Sequence of chain 1.B:
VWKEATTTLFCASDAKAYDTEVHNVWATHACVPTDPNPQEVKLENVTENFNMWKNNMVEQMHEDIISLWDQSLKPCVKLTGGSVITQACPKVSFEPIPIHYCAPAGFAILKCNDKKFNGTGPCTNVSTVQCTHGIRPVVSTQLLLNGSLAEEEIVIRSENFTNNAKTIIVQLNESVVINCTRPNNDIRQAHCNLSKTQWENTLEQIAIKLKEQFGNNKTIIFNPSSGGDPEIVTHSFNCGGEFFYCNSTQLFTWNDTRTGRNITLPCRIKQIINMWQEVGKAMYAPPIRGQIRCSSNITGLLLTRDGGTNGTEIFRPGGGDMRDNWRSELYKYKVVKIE

Binding-site contacts:
Ligand atom C5 contacts residue ASN197 of chain 1.B at 3.5 Å.
Ligand atom C7 contacts residue ASN197 of chain 1.B at 4.1 Å.
Ligand atom C5 contacts residue GLU176 of chain 1.B at 4.0 Å.
Ligand atom N2 contacts residue GLU198 of chain 1.B at 3.4 Å.
Ligand atom C2 contacts residue ASN197 of chain 1.B at 2.4 Å.
Ligand atom C6 contacts residue GLU177 of chain 1.B at 4.3 Å.
Ligand atom O5 contacts residue GLU176 of chain 1.B at 3.0 Å (salt-bridge).
Ligand atom C8 contacts residue GLU198 of chain 1.B at 3.8 Å.
Ligand atom N2 contacts residue ASN197 of chain 1.B at 2.9 Å (h-bond).
Ligand atom C8 contacts residue ASN197 of chain 1.B at 4.4 Å.
Ligand atom C3 contacts residue GLU198 of chain 1.B at 3.9 Å.
Ligand atom C7 contacts residue GLU198 of chain 1.B at 4.1 Å.
Ligand atom O6 contacts residue GLN236 of chain 1.B at 3.7 Å.
Ligand atom C1 contacts residue ASN197 of chain 1.B at 1.3 Å.
Ligand atom C1 contacts residue GLU177 of chain 1.B at 4.2 Å.
Ligand atom O5 contacts residue GLU177 of chain 1.B at 3.5 Å.
Ligand atom C4 contacts residue GLU176 of chain 1.B at 4.4 Å.
Ligand atom C2 contacts residue GLU198 of chain 1.B at 4.0 Å.
Ligand atom C4 contacts residue ASN197 of chain 1.B at 4.1 Å.
Ligand atom C6 contacts residue GLU176 of chain 1.B at 4.1 Å.
Ligand atom C2 contacts residue GLU176 of chain 1.B at 4.1 Å.
Ligand atom C1 contacts residue GLU176 of chain 1.B at 3.7 Å.
Ligand atom O5 contacts residue ASN197 of chain 1.B at 2.2 Å (h-bond).
Ligand atom C3 contacts residue ASN197 of chain 1.B at 3.7 Å.
Ligand atom C1 contacts residue GLU198 of chain 1.B at 4.0 Å.

The protein below binds the small molecule below.
Small molecule (SMILES): CC(=O)N[C@@H]1[C@@H](O)[C@H](O)[C@@H](CO)O[C@H]1O